Sequence of chain 1.B:
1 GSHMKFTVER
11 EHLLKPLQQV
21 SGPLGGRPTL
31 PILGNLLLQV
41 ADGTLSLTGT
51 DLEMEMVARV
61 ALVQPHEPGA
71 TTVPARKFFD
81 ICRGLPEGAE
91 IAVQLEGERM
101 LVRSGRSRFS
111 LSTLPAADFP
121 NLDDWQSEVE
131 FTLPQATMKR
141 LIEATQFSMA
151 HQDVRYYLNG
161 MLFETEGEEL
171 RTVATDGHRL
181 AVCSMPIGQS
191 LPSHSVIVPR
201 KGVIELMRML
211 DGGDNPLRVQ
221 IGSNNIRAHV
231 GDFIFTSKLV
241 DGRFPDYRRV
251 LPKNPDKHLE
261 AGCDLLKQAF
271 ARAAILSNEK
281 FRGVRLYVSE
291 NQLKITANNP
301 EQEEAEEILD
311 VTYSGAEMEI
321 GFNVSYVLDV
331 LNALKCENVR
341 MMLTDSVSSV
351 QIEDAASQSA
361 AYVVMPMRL

This protein binds this small molecule.
Small molecule (SMILES): CC(C)C[C@H](NC(=O)[C@H](CC(=O)O)NC(=O)[C@H](CC1CCCCC1)NC(=O)[C@H](CCC(N)=O)NC(=O)CNCc1ccccn1)C(=O)N[C@@H](Cc1ccccc1)C(=O)O

Binding-site contacts:
Ligand atom OE1 contacts residue TYR326 of chain 1.B at 3.5 Å.
Ligand atom CE1 contacts residue VAL347 of chain 1.B at 3.6 Å (hydrophobic).
Ligand atom CA contacts residue GLY177 of chain 1.B at 3.8 Å.
Ligand atom O contacts residue MET365 of chain 1.B at 3.3 Å.
Ligand atom C contacts residue MET365 of chain 1.B at 3.7 Å (hydrophobic).
Ligand atom CD2 contacts residue LEU180 of chain 1.B at 3.8 Å (hydrophobic).
Ligand atom O contacts residue ARG368 of chain 1.B at 2.9 Å (salt-bridge).
Ligand atom NE2 contacts residue PRO366 of chain 1.B at 3.3 Å (h-bond).
Ligand atom O contacts residue HIS178 of chain 1.B at 3.4 Å (h-bond).
Ligand atom CA contacts residue PRO366 of chain 1.B at 3.9 Å (hydrophobic).
Ligand atom CZ contacts residue PRO245 of chain 1.B at 3.4 Å (hydrophobic).
Ligand atom CB contacts residue MET365 of chain 1.B at 3.6 Å (hydrophobic).
Ligand atom NE2 contacts residue MET365 of chain 1.B at 2.8 Å (h-bond).
Ligand atom CE1 contacts residue PRO245 of chain 1.B at 3.8 Å (hydrophobic).
Ligand atom CA contacts residue MET367 of chain 1.B at 3.8 Å (hydrophobic).
Ligand atom C5 contacts residue PHE281 of chain 1.B at 3.9 Å (hydrophobic).
Ligand atom O contacts residue MET367 of chain 1.B at 3.5 Å.
Ligand atom CD1 contacts residue PRO366 of chain 1.B at 3.6 Å (hydrophobic).
Ligand atom N contacts residue GLY177 of chain 1.B at 2.8 Å (h-bond).
Ligand atom CD contacts residue MET365 of chain 1.B at 3.8 Å (hydrophobic).
Ligand atom CD2 contacts residue ARG179 of chain 1.B at 3.7 Å.
Ligand atom CH3 contacts residue ARG368 of chain 1.B at 3.7 Å.
Ligand atom CB contacts residue PRO366 of chain 1.B at 3.4 Å (hydrophobic).
Ligand atom CG contacts residue VAL250 of chain 1.B at 3.7 Å (hydrophobic).
Ligand atom C contacts residue GLY177 of chain 1.B at 3.8 Å.
Ligand atom CB contacts residue HIS178 of chain 1.B at 3.8 Å.
Ligand atom C contacts residue MET365 of chain 1.B at 3.8 Å (hydrophobic).
Ligand atom O contacts residue MET365 of chain 1.B at 3.5 Å.
Ligand atom CD1 contacts residue VAL363 of chain 1.B at 3.8 Å (hydrophobic).
Ligand atom CG contacts residue HIS178 of chain 1.B at 3.3 Å.
Ligand atom CB contacts residue GLY177 of chain 1.B at 3.3 Å.
Ligand atom CD1 contacts residue SER349 of chain 1.B at 3.9 Å.
Ligand atom CE2 contacts residue PRO245 of chain 1.B at 3.9 Å (hydrophobic).
Ligand atom CA contacts residue GLY177 of chain 1.B at 3.6 Å.
Ligand atom N contacts residue PRO366 of chain 1.B at 3.2 Å (h-bond).
Ligand atom CD2 contacts residue VAL250 of chain 1.B at 3.7 Å (hydrophobic).
Ligand atom OE1 contacts residue ASN323 of chain 1.B at 3.9 Å.
Ligand atom CZ contacts residue GLY177 of chain 1.B at 3.8 Å.
Ligand atom CD2 contacts residue HIS178 of chain 1.B at 3.9 Å.
Ligand atom CE2 contacts residue THR175 of chain 1.B at 3.5 Å.